Binding-site contacts:
Ligand atom N03 contacts residue VAL47 of chain 1.B at 3.4 Å.
Ligand atom O01 contacts residue ASN23 of chain 1.B at 3.0 Å (h-bond).
Ligand atom S07 contacts residue THR125 of chain 1.B at 3.3 Å (h-bond).
Ligand atom N15 contacts residue ALA121 of chain 1.B at 3.6 Å.
Ligand atom C02 contacts residue TYR43 of chain 1.B at 3.5 Å (hydrophobic).
Ligand atom O41 contacts residue GLY48 of chain 1.B at 3.4 Å.
Ligand atom C25 contacts residue TRP155 of chain 2.A at 3.6 Å (hydrophobic).
Ligand atom C38 contacts residue SER147 of chain 1.B at 3.5 Å.
Ligand atom C37 contacts residue ALA156 of chain 1.B at 3.1 Å (hydrophobic).
Ligand atom C21 contacts residue ALA49 of chain 1.B at 3.5 Å (hydrophobic).
Ligand atom O41 contacts residue ALA49 of chain 1.B at 2.9 Å (h-bond).
Ligand atom N08 contacts residue ASP163 of chain 1.B at 2.7 Å (salt-bridge).
Ligand atom C11 contacts residue TRP114 of chain 1.B at 3.7 Å (hydrophobic).
Ligand atom C16 contacts residue SER123 of chain 1.B at 3.6 Å.
Ligand atom O01 contacts residue TYR43 of chain 1.B at 2.7 Å (h-bond).
Ligand atom C02 contacts residue SER27 of chain 1.B at 3.6 Å.
Ligand atom O01 contacts residue SER27 of chain 1.B at 2.7 Å (h-bond).
Ligand atom C39 contacts residue ALA156 of chain 1.B at 3.5 Å (hydrophobic).
Ligand atom N03 contacts residue SER45 of chain 1.B at 3.0 Å (h-bond).
Ligand atom C31 contacts residue SER147 of chain 1.B at 3.0 Å.
Ligand atom C12 contacts residue TRP114 of chain 1.B at 3.6 Å (hydrophobic).
Ligand atom C27 contacts residue TRP155 of chain 2.A at 3.1 Å (hydrophobic).
Ligand atom C32 contacts residue SER147 of chain 1.B at 3.4 Å.
Ligand atom C02 contacts residue ASP163 of chain 1.B at 3.6 Å.
Ligand atom C13 contacts residue TRP114 of chain 1.B at 3.5 Å (hydrophobic).
Ligand atom C14 contacts residue ALA49 of chain 1.B at 3.8 Å (hydrophobic).
Ligand atom C36 contacts residue THR149 of chain 1.B at 3.7 Å.
Ligand atom C11 contacts residue LEU145 of chain 1.B at 3.6 Å (hydrophobic).
Ligand atom N30 contacts residue SER147 of chain 1.B at 3.0 Å (h-bond).
Ligand atom C02 contacts residue ASN23 of chain 1.B at 3.7 Å.
Ligand atom C04 contacts residue VAL47 of chain 1.B at 3.6 Å (hydrophobic).
Ligand atom C10 contacts residue SER45 of chain 1.B at 3.5 Å.
Ligand atom S07 contacts residue TRP114 of chain 1.B at 3.6 Å.
Ligand atom C09 contacts residue TRP155 of chain 2.A at 3.7 Å (hydrophobic).
Ligand atom C06 contacts residue TRP143 of chain 1.B at 3.4 Å (hydrophobic).
Ligand atom C04 contacts residue TRP155 of chain 2.A at 3.7 Å (hydrophobic).
Ligand atom C40 contacts residue SER147 of chain 1.B at 2.8 Å.
Ligand atom N15 contacts residue SER123 of chain 1.B at 2.9 Å (h-bond).
Ligand atom C05 contacts residue TRP143 of chain 1.B at 3.7 Å (hydrophobic).
Ligand atom C26 contacts residue TRP155 of chain 2.A at 3.7 Å (hydrophobic).

This small molecule binds to this protein.
Small molecule (SMILES): Cc1cc(C)c(N2C[C@H](CNC(=O)CCCC[C@@H]3SC[C@@H]4NC(=O)N[C@@H]43)N(c3c(C)cc(C)cc3C)C2=[Au])c(C)c1

Sequence of chain 2.A:
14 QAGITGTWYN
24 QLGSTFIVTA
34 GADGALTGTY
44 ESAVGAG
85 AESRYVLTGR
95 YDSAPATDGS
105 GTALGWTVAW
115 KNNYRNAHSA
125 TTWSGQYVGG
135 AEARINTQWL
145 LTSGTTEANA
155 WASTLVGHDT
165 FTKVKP

Sequence of chain 1.B:
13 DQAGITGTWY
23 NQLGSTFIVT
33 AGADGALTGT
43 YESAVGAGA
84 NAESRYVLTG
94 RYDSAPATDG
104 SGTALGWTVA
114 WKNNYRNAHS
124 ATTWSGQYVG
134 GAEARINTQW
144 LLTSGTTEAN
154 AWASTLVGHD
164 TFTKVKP